Sequence of chain 2.A:
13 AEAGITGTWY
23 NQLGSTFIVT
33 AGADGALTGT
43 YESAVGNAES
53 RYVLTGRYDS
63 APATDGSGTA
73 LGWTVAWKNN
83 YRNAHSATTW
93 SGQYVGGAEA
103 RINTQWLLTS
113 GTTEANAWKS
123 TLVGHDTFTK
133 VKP

Sequence of chain 1.B:
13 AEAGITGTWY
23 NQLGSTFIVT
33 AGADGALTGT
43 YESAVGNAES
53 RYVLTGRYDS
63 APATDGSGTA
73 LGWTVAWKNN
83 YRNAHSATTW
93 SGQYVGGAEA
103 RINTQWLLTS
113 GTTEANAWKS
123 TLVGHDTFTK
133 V

A protein and the small-molecule ligand that binds it are described below.
Small molecule (SMILES): O=C1NC2NC(=O)NC2N1

Binding-site contacts:
Ligand atom C1' contacts residue TRP120 of chain 1.B at 4.0 Å (hydrophobic).
Ligand atom O1' contacts residue LEU110 of chain 2.A at 3.6 Å.
Ligand atom C2 contacts residue TRP120 of chain 1.B at 3.9 Å (hydrophobic).
Ligand atom C1 contacts residue TYR43 of chain 2.A at 3.3 Å (hydrophobic).
Ligand atom N2 contacts residue ASN23 of chain 2.A at 3.9 Å.
Ligand atom C1 contacts residue ASN23 of chain 2.A at 3.8 Å.
Ligand atom N2' contacts residue TRP92 of chain 2.A at 3.9 Å.
Ligand atom C1 contacts residue ASP128 of chain 2.A at 3.9 Å.
Ligand atom O1 contacts residue LEU25 of chain 2.A at 4.0 Å.
Ligand atom C1' contacts residue TRP79 of chain 2.A at 4.2 Å (hydrophobic).
Ligand atom O1' contacts residue THR90 of chain 2.A at 2.9 Å (h-bond).
Ligand atom N2 contacts residue TRP92 of chain 2.A at 3.8 Å.
Ligand atom N2 contacts residue TYR43 of chain 2.A at 3.5 Å (h-bond).
Ligand atom N1 contacts residue VAL47 of chain 2.A at 3.5 Å.
Ligand atom N1 contacts residue SER45 of chain 2.A at 2.7 Å (h-bond).
Ligand atom N1' contacts residue TRP120 of chain 1.B at 3.6 Å.
Ligand atom C2 contacts residue LEU25 of chain 2.A at 4.0 Å (hydrophobic).
Ligand atom N2' contacts residue TRP108 of chain 2.A at 3.5 Å.
Ligand atom O1 contacts residue ASP128 of chain 2.A at 4.0 Å.
Ligand atom O1 contacts residue TYR43 of chain 2.A at 2.6 Å (h-bond).
Ligand atom C2 contacts residue VAL47 of chain 2.A at 3.5 Å (hydrophobic).
Ligand atom N2 contacts residue ASP128 of chain 2.A at 2.9 Å (salt-bridge).
Ligand atom O1 contacts residue ASN23 of chain 2.A at 3.0 Å (h-bond).
Ligand atom C1' contacts residue THR90 of chain 2.A at 4.0 Å.
Ligand atom N1 contacts residue LEU25 of chain 2.A at 3.9 Å.
Ligand atom C3 contacts residue LEU25 of chain 2.A at 4.0 Å (hydrophobic).
Ligand atom N2 contacts residue LEU25 of chain 2.A at 3.9 Å.
Ligand atom O1' contacts residue TRP79 of chain 2.A at 3.9 Å.
Ligand atom N1' contacts residue TRP79 of chain 2.A at 4.2 Å.
Ligand atom O1 contacts residue SER27 of chain 2.A at 2.6 Å (h-bond).
Ligand atom C1 contacts residue SER27 of chain 2.A at 3.5 Å.
Ligand atom O1 contacts residue SER45 of chain 2.A at 3.9 Å.
Ligand atom N1' contacts residue SER45 of chain 2.A at 4.0 Å.
Ligand atom C1 contacts residue SER45 of chain 2.A at 3.6 Å.
Ligand atom N1 contacts residue SER27 of chain 2.A at 3.8 Å.
Ligand atom C3 contacts residue TRP108 of chain 2.A at 3.9 Å (hydrophobic).
Ligand atom C3 contacts residue ASP128 of chain 2.A at 3.7 Å.
Ligand atom C1 contacts residue LEU25 of chain 2.A at 3.7 Å (hydrophobic).
Ligand atom C2 contacts residue SER45 of chain 2.A at 3.7 Å.
Ligand atom N1' contacts residue ACT1 of chain 2.C at 4.2 Å.